Sequence of chain 1.C:
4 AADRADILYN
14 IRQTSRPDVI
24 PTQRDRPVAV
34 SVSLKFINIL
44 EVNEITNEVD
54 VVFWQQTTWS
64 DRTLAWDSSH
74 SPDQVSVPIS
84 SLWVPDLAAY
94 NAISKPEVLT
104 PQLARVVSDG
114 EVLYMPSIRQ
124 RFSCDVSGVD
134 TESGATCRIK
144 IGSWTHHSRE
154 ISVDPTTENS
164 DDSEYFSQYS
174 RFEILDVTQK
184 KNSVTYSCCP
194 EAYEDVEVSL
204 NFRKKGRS

A small-molecule ligand and the protein it binds are described below.
Small molecule (SMILES): O=[N+]([O-])/N=C1\NCCN1Cc1ccc(Cl)nc1

Sequence of chain 1.D:
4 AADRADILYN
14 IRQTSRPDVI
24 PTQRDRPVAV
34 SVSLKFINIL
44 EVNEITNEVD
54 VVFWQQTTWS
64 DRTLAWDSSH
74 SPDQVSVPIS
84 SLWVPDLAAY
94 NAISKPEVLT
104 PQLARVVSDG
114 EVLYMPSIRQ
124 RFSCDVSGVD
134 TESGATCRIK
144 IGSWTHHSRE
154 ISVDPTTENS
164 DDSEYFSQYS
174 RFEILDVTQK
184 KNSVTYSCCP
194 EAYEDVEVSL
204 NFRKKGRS

Binding-site contacts:
Ligand atom C13 contacts residue TRP147 of chain 1.C at 3.5 Å (hydrophobic).
Ligand atom N15 contacts residue GLN59 of chain 1.D at 3.9 Å.
Ligand atom C8 contacts residue TRP147 of chain 1.C at 3.2 Å (hydrophobic).
Ligand atom C12 contacts residue TRP147 of chain 1.C at 3.3 Å (hydrophobic).
Ligand atom O17 contacts residue TYR189 of chain 1.C at 3.8 Å.
Ligand atom N2 contacts residue TRP147 of chain 1.C at 3.9 Å.
Ligand atom C5 contacts residue TYR196 of chain 1.C at 3.8 Å (hydrophobic).
Ligand atom O16 contacts residue TYR189 of chain 1.C at 3.5 Å.
Ligand atom C3 contacts residue THR148 of chain 1.C at 3.8 Å.
Ligand atom CL7 contacts residue LEU106 of chain 1.D at 4.0 Å.
Ligand atom CL7 contacts residue TYR117 of chain 1.D at 3.7 Å.
Ligand atom N11 contacts residue TRP57 of chain 1.D at 3.3 Å.
Ligand atom N14 contacts residue MET118 of chain 1.D at 3.5 Å (h-bond).
Ligand atom N15 contacts residue MET118 of chain 1.D at 3.7 Å.
Ligand atom C10 contacts residue TYR189 of chain 1.C at 3.6 Å (hydrophobic).
Ligand atom O16 contacts residue GLN59 of chain 1.D at 3.1 Å (h-bond).
Ligand atom CL7 contacts residue ALA107 of chain 1.D at 3.7 Å.
Ligand atom N2 contacts residue THR148 of chain 1.C at 3.5 Å.
Ligand atom C4 contacts residue TRP147 of chain 1.C at 3.4 Å (hydrophobic).
Ligand atom CL7 contacts residue ARG108 of chain 1.D at 3.4 Å.
Ligand atom C3 contacts residue TRP147 of chain 1.C at 3.2 Å (hydrophobic).
Ligand atom N11 contacts residue TYR189 of chain 1.C at 3.5 Å.
Ligand atom CL7 contacts residue LEU116 of chain 1.D at 2.7 Å.
Ligand atom O16 contacts residue TRP57 of chain 1.D at 4.0 Å.
Ligand atom C12 contacts residue TYR189 of chain 1.C at 3.7 Å (hydrophobic).
Ligand atom C6 contacts residue MET118 of chain 1.D at 3.5 Å (hydrophobic).
Ligand atom O17 contacts residue CYS191 of chain 1.C at 3.3 Å (h-bond).
Ligand atom C8 contacts residue TYR196 of chain 1.C at 3.6 Å (hydrophobic).
Ligand atom N14 contacts residue TYR189 of chain 1.C at 3.5 Å.
Ligand atom C8 contacts residue TYR189 of chain 1.C at 4.0 Å (hydrophobic).
Ligand atom N9 contacts residue TYR189 of chain 1.C at 3.7 Å.
Ligand atom C10 contacts residue MET118 of chain 1.D at 3.8 Å (hydrophobic).
Ligand atom N2 contacts residue MET118 of chain 1.D at 3.9 Å.
Ligand atom C5 contacts residue MET118 of chain 1.D at 3.7 Å (hydrophobic).
Ligand atom CL7 contacts residue MET118 of chain 1.D at 3.8 Å.
Ligand atom O17 contacts residue MET118 of chain 1.D at 4.1 Å.
Ligand atom C12 contacts residue TRP57 of chain 1.D at 3.6 Å (hydrophobic).
Ligand atom C13 contacts residue TYR189 of chain 1.C at 3.5 Å (hydrophobic).
Ligand atom N15 contacts residue TYR189 of chain 1.C at 3.5 Å.
Ligand atom N9 contacts residue TRP147 of chain 1.C at 4.0 Å.